The protein below binds the small molecule below.
Small molecule (SMILES): CC(C)C[C@H](NC(=O)CN)C(=O)N[C@H](C(=O)N[C@H](C(=O)NCC(=O)N[C@@H](CO)C(=O)N[C@@H](CC(C)C)C(=O)N[C@@H](CCCN=C(N)N)C(=O)NCC=O)C(C)C)[C@@H](C)O

Binding-site contacts:
Ligand atom N contacts residue ASP258 of chain 51.E at 2.8 Å (salt-bridge).
Ligand atom CB contacts residue MET259 of chain 51.E at 3.6 Å (hydrophobic).
Ligand atom CG contacts residue PRO57 of chain 51.E at 3.7 Å (hydrophobic).
Ligand atom CG2 contacts residue ASP258 of chain 51.E at 3.5 Å.
Ligand atom N contacts residue ASP258 of chain 51.E at 3.2 Å (salt-bridge).
Ligand atom CB contacts residue ARG49 of chain 51.E at 3.7 Å.
Ligand atom C contacts residue ARG49 of chain 51.E at 3.6 Å.
Ligand atom O contacts residue ARG43 of chain 51.E at 2.8 Å (salt-bridge).
Ligand atom O contacts residue ILE39 of chain 51.E at 3.7 Å.
Ligand atom CA contacts residue ASP258 of chain 51.E at 3.7 Å.
Ligand atom NE contacts residue ARG50 of chain 51.E at 3.1 Å (salt-bridge).
Ligand atom NH2 contacts residue THR246 of chain 51.E at 3.0 Å (h-bond).
Ligand atom CG2 contacts residue MET259 of chain 51.E at 3.7 Å (hydrophobic).
Ligand atom CA contacts residue ASP258 of chain 51.E at 3.7 Å.
Ligand atom CD2 contacts residue ASP258 of chain 51.E at 3.4 Å.
Ligand atom CD contacts residue LEU52 of chain 51.E at 3.3 Å (hydrophobic).
Ligand atom CA contacts residue ASP258 of chain 51.E at 3.6 Å.
Ligand atom OG1 contacts residue MET259 of chain 51.E at 2.6 Å (h-bond).
Ligand atom CD2 contacts residue ARG43 of chain 51.E at 3.6 Å.
Ligand atom O contacts residue ARG43 of chain 51.E at 2.8 Å (salt-bridge).
Ligand atom CD2 contacts residue ARG50 of chain 51.E at 3.6 Å.
Ligand atom N contacts residue ASP258 of chain 51.E at 3.2 Å (salt-bridge).
Ligand atom C contacts residue ASP258 of chain 51.E at 3.7 Å.
Ligand atom N contacts residue ARG49 of chain 51.E at 3.5 Å (salt-bridge).
Ligand atom NH2 contacts residue ASP228 of chain 51.E at 2.7 Å (salt-bridge).
Ligand atom CG2 contacts residue ALA42 of chain 51.E at 3.8 Å (hydrophobic).
Ligand atom CB contacts residue ASP258 of chain 51.E at 3.7 Å.
Ligand atom O contacts residue ARG49 of chain 51.E at 3.1 Å (salt-bridge).
Ligand atom N contacts residue PRO57 of chain 51.E at 3.5 Å.
Ligand atom CB contacts residue ARG49 of chain 51.E at 3.5 Å.
Ligand atom CD contacts residue ARG50 of chain 51.E at 3.3 Å.
Ligand atom N contacts residue ARG49 of chain 51.E at 3.5 Å (salt-bridge).
Ligand atom CZ contacts residue THR246 of chain 51.E at 3.3 Å.
Ligand atom CB contacts residue ASP258 of chain 51.E at 3.5 Å.
Ligand atom OG1 contacts residue ASP258 of chain 51.E at 3.3 Å.
Ligand atom NH1 contacts residue THR246 of chain 51.E at 3.2 Å (h-bond).
Ligand atom C contacts residue ARG43 of chain 51.E at 3.7 Å.
Ligand atom NH1 contacts residue ASP53 of chain 51.E at 3.0 Å (salt-bridge).
Ligand atom O contacts residue ARG50 of chain 51.E at 3.4 Å.
Ligand atom N contacts residue ARG49 of chain 51.E at 3.7 Å.

Sequence of chain 51.E:
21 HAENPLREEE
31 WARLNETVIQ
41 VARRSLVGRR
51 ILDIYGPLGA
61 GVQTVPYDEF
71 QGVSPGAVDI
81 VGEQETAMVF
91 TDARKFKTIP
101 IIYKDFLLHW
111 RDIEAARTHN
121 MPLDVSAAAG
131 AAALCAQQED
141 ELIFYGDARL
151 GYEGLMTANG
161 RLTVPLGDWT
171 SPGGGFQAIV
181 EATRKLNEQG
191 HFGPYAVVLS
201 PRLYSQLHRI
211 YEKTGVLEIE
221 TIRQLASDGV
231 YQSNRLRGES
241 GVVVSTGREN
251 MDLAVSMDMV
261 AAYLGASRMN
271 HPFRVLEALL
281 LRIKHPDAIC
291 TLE